Sequence of chain 1.D:
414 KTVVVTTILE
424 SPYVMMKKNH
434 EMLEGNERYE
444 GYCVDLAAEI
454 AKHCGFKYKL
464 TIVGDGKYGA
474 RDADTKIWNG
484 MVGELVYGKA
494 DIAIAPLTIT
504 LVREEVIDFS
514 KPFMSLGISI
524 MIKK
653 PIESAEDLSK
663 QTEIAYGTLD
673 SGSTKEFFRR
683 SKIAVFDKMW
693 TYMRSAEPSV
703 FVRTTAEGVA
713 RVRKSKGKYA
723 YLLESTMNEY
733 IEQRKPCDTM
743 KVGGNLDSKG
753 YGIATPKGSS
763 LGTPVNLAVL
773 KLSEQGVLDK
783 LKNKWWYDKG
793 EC

Sequence of chain 1.C:
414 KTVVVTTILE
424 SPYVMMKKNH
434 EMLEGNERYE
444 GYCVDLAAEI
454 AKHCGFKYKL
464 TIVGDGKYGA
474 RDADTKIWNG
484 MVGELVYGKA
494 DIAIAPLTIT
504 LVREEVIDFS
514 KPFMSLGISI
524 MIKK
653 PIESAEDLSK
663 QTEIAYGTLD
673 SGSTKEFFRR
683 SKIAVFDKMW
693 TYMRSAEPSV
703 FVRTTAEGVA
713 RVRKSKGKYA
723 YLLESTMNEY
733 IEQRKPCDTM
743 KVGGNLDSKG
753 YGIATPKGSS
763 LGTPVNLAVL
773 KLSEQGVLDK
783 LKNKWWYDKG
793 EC

Binding-site contacts:
Ligand atom O1 contacts residue SER518 of chain 1.D at 2.5 Å (h-bond).
Ligand atom N2 contacts residue SER750 of chain 1.C at 3.8 Å.
Ligand atom C12 contacts residue SER750 of chain 1.C at 3.6 Å.
Ligand atom O4 contacts residue SER750 of chain 1.C at 3.5 Å (h-bond).
Ligand atom C7 contacts residue ILE502 of chain 1.C at 3.6 Å (hydrophobic).
Ligand atom N3 contacts residue MET517 of chain 1.D at 3.3 Å.
Ligand atom O1 contacts residue LYS751 of chain 1.C at 3.9 Å.
Ligand atom C11 contacts residue MET517 of chain 1.D at 3.7 Å (hydrophobic).
Ligand atom C4 contacts residue ILE502 of chain 1.C at 3.7 Å (hydrophobic).
Ligand atom C11 contacts residue SER750 of chain 1.C at 3.5 Å.
Ligand atom O2 contacts residue SER518 of chain 1.D at 2.6 Å (h-bond).
Ligand atom C8 contacts residue PRO515 of chain 1.D at 3.4 Å (hydrophobic).
Ligand atom C4 contacts residue LYS751 of chain 1.C at 3.7 Å.
Ligand atom C13 contacts residue SER750 of chain 1.C at 3.9 Å.
Ligand atom S1 contacts residue PRO515 of chain 1.D at 3.6 Å (h-bond).
Ligand atom C12 contacts residue PHE516 of chain 1.D at 3.7 Å (hydrophobic).
Ligand atom C11 contacts residue SER518 of chain 1.D at 3.5 Å.
Ligand atom C3 contacts residue GLY752 of chain 1.C at 3.8 Å.
Ligand atom C7 contacts residue LEU772 of chain 1.D at 3.6 Å (hydrophobic).
Ligand atom O2 contacts residue MET517 of chain 1.D at 3.0 Å.
Ligand atom O3 contacts residue ASP781 of chain 1.D at 2.6 Å (salt-bridge).
Ligand atom C10 contacts residue SER750 of chain 1.C at 3.8 Å.
Ligand atom S1 contacts residue SER518 of chain 1.D at 3.1 Å (h-bond).
Ligand atom O1 contacts residue SER750 of chain 1.C at 3.6 Å.
Ligand atom N2 contacts residue SER775 of chain 1.D at 3.5 Å (h-bond).
Ligand atom CL contacts residue ASP781 of chain 1.D at 3.1 Å.
Ligand atom O2 contacts residue PRO515 of chain 1.D at 3.4 Å.
Ligand atom N3 contacts residue PHE516 of chain 1.D at 3.6 Å.
Ligand atom C5 contacts residue ILE502 of chain 1.C at 3.5 Å (hydrophobic).
Ligand atom C1 contacts residue PRO515 of chain 1.D at 3.5 Å (hydrophobic).
Ligand atom N1 contacts residue PRO515 of chain 1.D at 2.7 Å (h-bond).
Ligand atom C14 contacts residue SER775 of chain 1.D at 3.7 Å.
Ligand atom C4 contacts residue GLY752 of chain 1.C at 3.2 Å.
Ligand atom C9 contacts residue SER750 of chain 1.C at 3.5 Å.
Ligand atom N2 contacts residue PRO515 of chain 1.D at 3.7 Å.
Ligand atom CL contacts residue LEU780 of chain 1.D at 3.4 Å.
Ligand atom C5 contacts residue LEU772 of chain 1.D at 3.7 Å (hydrophobic).
Ligand atom C6 contacts residue LEU772 of chain 1.D at 3.7 Å (hydrophobic).
Ligand atom C7 contacts residue LYS514 of chain 1.D at 3.7 Å.
Ligand atom C11 contacts residue PHE516 of chain 1.D at 3.8 Å (hydrophobic).

This small molecule binds to this protein.
Small molecule (SMILES): NS(=O)(=O)c1cc2c(cc1Cl)N[C@H]([C@H]1C[C@H]3C=C[C@@H]1C3)NS2(=O)=O